Sequence of chain 1.A:
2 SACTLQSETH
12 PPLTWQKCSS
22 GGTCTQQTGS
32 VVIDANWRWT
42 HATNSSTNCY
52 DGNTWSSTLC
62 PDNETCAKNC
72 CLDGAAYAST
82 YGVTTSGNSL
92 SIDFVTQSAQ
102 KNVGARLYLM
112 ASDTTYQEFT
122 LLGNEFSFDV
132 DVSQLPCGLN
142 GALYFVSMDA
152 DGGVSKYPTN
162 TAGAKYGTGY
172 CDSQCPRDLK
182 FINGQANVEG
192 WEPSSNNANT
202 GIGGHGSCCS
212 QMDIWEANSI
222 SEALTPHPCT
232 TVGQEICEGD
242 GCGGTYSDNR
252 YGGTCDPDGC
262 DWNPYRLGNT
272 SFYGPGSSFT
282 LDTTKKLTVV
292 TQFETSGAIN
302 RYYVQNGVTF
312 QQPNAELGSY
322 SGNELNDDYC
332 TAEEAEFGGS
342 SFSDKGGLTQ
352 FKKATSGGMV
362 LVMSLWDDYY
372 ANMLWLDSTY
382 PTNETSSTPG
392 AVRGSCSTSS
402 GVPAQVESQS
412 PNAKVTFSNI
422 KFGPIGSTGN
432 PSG

Binding-site contacts:
Ligand atom O2 contacts residue ASN307 of chain 1.A at 3.7 Å.
Ligand atom O2 contacts residue NPO1 of chain 1.E at 2.9 Å (h-bond).
Ligand atom C3 contacts residue NPO1 of chain 1.E at 3.8 Å.
Ligand atom C5 contacts residue NPO1 of chain 1.E at 3.6 Å.
Ligand atom C4 contacts residue NPO1 of chain 1.E at 4.2 Å.
Ligand atom O2 contacts residue LYS286 of chain 1.A at 3.4 Å.
Ligand atom C1 contacts residue ASN307 of chain 1.A at 3.5 Å.
Ligand atom C1 contacts residue NPO1 of chain 1.E at 1.6 Å.
Ligand atom C2 contacts residue NPO1 of chain 1.E at 2.5 Å.
Ligand atom O5 contacts residue NPO1 of chain 1.E at 2.3 Å (h-bond).
Ligand atom C2 contacts residue ASN307 of chain 1.A at 4.2 Å.

This protein binds this small molecule.
Small molecule (SMILES): OC[C@H]1O[C@@H](O[C@H]2[C@H](O)[C@@H](O)CO[C@@H]2CO)[C@H](O)[C@@H](O)[C@H]1O